The protein below binds the small molecule below.
Small molecule (SMILES): C[C@@H]1O[C@@H](O)[C@H](O)[C@H](O)[C@H]1O

Sequence of chain 1.A:
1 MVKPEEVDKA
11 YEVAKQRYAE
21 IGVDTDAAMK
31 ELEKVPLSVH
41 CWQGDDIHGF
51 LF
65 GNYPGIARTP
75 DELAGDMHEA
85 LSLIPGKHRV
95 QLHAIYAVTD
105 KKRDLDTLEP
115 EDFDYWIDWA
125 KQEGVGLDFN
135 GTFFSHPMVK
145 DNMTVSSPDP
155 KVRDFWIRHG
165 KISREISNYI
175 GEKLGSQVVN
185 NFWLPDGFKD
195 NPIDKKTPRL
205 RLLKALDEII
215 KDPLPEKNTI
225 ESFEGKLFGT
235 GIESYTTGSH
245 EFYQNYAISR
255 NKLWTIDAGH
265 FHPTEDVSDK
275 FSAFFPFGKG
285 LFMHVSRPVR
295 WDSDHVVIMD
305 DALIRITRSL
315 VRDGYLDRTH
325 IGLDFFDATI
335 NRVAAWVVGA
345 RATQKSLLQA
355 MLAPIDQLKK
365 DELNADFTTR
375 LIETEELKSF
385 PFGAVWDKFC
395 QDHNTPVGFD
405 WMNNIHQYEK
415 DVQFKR

Binding-site contacts:
Ligand atom O4 contacts residue ASP118 of chain 1.A at 3.6 Å.
Ligand atom C6 contacts residue ASP122 of chain 1.A at 4.2 Å.
Ligand atom C5 contacts residue LYS177 of chain 1.A at 4.4 Å.
Ligand atom O1 contacts residue ASP118 of chain 1.A at 4.3 Å.
Ligand atom C6 contacts residue ASP118 of chain 1.A at 3.1 Å.
Ligand atom C6 contacts residue TYR173 of chain 1.A at 3.6 Å (hydrophobic).
Ligand atom C6 contacts residue LYS177 of chain 1.A at 4.1 Å.
Ligand atom O5 contacts residue TYR173 of chain 1.A at 3.9 Å.
Ligand atom C5 contacts residue ASP118 of chain 1.A at 3.6 Å.
Ligand atom C1 contacts residue LYS177 of chain 1.A at 3.7 Å.
Ligand atom O5 contacts residue LYS177 of chain 1.A at 3.2 Å (salt-bridge).
Ligand atom C4 contacts residue ASP118 of chain 1.A at 4.3 Å.
Ligand atom C5 contacts residue TYR173 of chain 1.A at 3.8 Å (hydrophobic).
Ligand atom C4 contacts residue ASP122 of chain 1.A at 3.6 Å.
Ligand atom O1 contacts residue TYR173 of chain 1.A at 4.3 Å.
Ligand atom O4 contacts residue ASP122 of chain 1.A at 2.9 Å (salt-bridge).
Ligand atom C6 contacts residue ILE121 of chain 1.A at 4.1 Å (hydrophobic).